Sequence of chain 1.C:
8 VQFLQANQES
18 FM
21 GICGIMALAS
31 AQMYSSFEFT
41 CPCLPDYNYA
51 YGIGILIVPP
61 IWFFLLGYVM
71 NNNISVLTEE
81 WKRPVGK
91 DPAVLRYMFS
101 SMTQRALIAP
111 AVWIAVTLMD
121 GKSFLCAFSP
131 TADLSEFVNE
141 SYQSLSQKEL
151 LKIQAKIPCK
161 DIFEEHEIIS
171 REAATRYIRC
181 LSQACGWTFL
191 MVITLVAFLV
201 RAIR

Binding-site contacts:
Ligand atom C4 contacts residue ASN139 of chain 1.C at 4.2 Å.
Ligand atom O5 contacts residue SER141 of chain 1.C at 3.8 Å.
Ligand atom O5 contacts residue TYR142 of chain 1.C at 4.2 Å.
Ligand atom O7 contacts residue ILE168 of chain 1.C at 4.3 Å.
Ligand atom O5 contacts residue GLU167 of chain 1.C at 4.0 Å.
Ligand atom O7 contacts residue HIS166 of chain 1.C at 3.8 Å.
Ligand atom C1 contacts residue SER141 of chain 1.C at 4.4 Å.
Ligand atom O7 contacts residue ASN139 of chain 1.C at 2.8 Å (h-bond).
Ligand atom C2 contacts residue ASN139 of chain 1.C at 2.4 Å.
Ligand atom N2 contacts residue ASN139 of chain 1.C at 2.9 Å (h-bond).
Ligand atom C7 contacts residue ASN139 of chain 1.C at 3.1 Å.
Ligand atom C3 contacts residue ASN139 of chain 1.C at 3.8 Å.
Ligand atom C1 contacts residue GLU167 of chain 1.C at 4.0 Å.
Ligand atom C8 contacts residue ASN139 of chain 1.C at 4.1 Å.
Ligand atom C5 contacts residue ASN139 of chain 1.C at 3.6 Å.
Ligand atom O5 contacts residue ASN139 of chain 1.C at 2.3 Å (h-bond).
Ligand atom O7 contacts residue GLU167 of chain 1.C at 3.5 Å (salt-bridge).
Ligand atom C6 contacts residue SER141 of chain 1.C at 4.3 Å.
Ligand atom C2 contacts residue GLU167 of chain 1.C at 4.2 Å.
Ligand atom C5 contacts residue SER141 of chain 1.C at 4.4 Å.
Ligand atom O6 contacts residue SER141 of chain 1.C at 3.4 Å (h-bond).
Ligand atom C1 contacts residue ASN139 of chain 1.C at 1.4 Å.

This protein binds this small molecule.
Small molecule (SMILES): CC(=O)N[C@@H]1[C@@H](O)[C@H](O)[C@@H](CO)O[C@H]1O